This small molecule binds to this protein.
Small molecule (SMILES): Nc1nc2c(ncn2[C@H]2C[C@H](O)[C@@H](CO[P](=O)(O)O[P](=O)(O)OP(=O)(O)O)O2)c(=O)[nH]1

Sequence of chain 1.D:
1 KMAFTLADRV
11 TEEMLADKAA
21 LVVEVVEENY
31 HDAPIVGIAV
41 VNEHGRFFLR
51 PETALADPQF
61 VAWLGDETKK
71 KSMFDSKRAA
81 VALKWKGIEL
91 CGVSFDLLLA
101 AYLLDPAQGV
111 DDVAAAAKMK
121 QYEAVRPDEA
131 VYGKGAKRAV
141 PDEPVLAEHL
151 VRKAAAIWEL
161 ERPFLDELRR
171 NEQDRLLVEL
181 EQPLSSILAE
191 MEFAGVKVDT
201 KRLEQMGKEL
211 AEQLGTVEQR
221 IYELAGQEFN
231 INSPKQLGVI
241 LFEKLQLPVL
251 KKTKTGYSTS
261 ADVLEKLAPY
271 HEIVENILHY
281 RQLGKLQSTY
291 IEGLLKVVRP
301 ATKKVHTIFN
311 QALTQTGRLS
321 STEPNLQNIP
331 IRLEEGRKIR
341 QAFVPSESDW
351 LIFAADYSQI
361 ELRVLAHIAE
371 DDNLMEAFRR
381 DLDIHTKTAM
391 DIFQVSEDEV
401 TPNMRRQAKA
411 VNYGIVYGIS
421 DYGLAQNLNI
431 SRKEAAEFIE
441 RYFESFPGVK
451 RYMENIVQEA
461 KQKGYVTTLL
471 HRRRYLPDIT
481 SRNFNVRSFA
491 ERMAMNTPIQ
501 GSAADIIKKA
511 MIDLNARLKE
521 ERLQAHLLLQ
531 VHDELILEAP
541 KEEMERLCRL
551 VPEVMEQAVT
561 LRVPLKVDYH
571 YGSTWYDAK

Binding-site contacts:
Ligand atom O4' contacts residue C429 of chain 1.E at 2.9 Å.
Ligand atom C2 contacts residue TYR413 of chain 1.D at 3.7 Å (hydrophobic).
Ligand atom PG contacts residue ARG405 of chain 1.D at 3.4 Å.
Ligand atom O2A contacts residue CA1 of chain 1.N at 2.5 Å.
Ligand atom O1G contacts residue ARG405 of chain 1.D at 3.2 Å (salt-bridge).
Ligand atom C8 contacts residue C429 of chain 1.E at 3.5 Å.
Ligand atom O3B contacts residue GLN359 of chain 1.D at 3.5 Å.
Ligand atom O3G contacts residue ARG405 of chain 1.D at 2.7 Å (salt-bridge).
Ligand atom O5' contacts residue C429 of chain 1.E at 3.7 Å.
Ligand atom C5' contacts residue TYR413 of chain 1.D at 3.6 Å (hydrophobic).
Ligand atom O2A contacts residue C429 of chain 1.E at 3.0 Å (h-bond).
Ligand atom PA contacts residue CA1 of chain 1.N at 3.8 Å.
Ligand atom PB contacts residue HIS385 of chain 1.D at 3.4 Å.
Ligand atom O1B contacts residue HIS385 of chain 1.D at 2.6 Å (h-bond).
Ligand atom N2 contacts residue TYR417 of chain 1.D at 3.3 Å.
Ligand atom O3B contacts residue ARG405 of chain 1.D at 3.8 Å.
Ligand atom O1B contacts residue TYR413 of chain 1.D at 2.6 Å (h-bond).
Ligand atom O3A contacts residue LYS409 of chain 1.D at 3.1 Å (salt-bridge).
Ligand atom O3G contacts residue GLN359 of chain 1.D at 3.5 Å (h-bond).
Ligand atom O3B contacts residue HIS385 of chain 1.D at 3.0 Å.
Ligand atom C2' contacts residue GLU361 of chain 1.D at 3.5 Å.
Ligand atom O3' contacts residue GLU361 of chain 1.D at 2.5 Å (salt-bridge).
Ligand atom N9 contacts residue C429 of chain 1.E at 3.5 Å (h-bond).
Ligand atom O2G contacts residue ASP356 of chain 1.D at 3.8 Å.
Ligand atom C1' contacts residue ARG318 of chain 1.D at 3.7 Å.
Ligand atom O2G contacts residue CA1 of chain 1.N at 3.1 Å.
Ligand atom N7 contacts residue C429 of chain 1.E at 3.6 Å.
Ligand atom O2B contacts residue GLN359 of chain 1.D at 3.0 Å (h-bond).
Ligand atom C1' contacts residue C429 of chain 1.E at 3.4 Å.
Ligand atom O2B contacts residue CA1 of chain 1.N at 2.7 Å.
Ligand atom O1A contacts residue LYS409 of chain 1.D at 3.3 Å (salt-bridge).
Ligand atom O1G contacts residue LYS409 of chain 1.D at 2.9 Å (salt-bridge).
Ligand atom O3' contacts residue ARG318 of chain 1.D at 3.2 Å (salt-bridge).
Ligand atom PA contacts residue C429 of chain 1.E at 3.9 Å.
Ligand atom O2A contacts residue ASP533 of chain 1.D at 3.1 Å (salt-bridge).
Ligand atom O4' contacts residue ARG318 of chain 1.D at 3.8 Å.
Ligand atom C4' contacts residue C429 of chain 1.E at 3.5 Å.
Ligand atom C3' contacts residue GLU361 of chain 1.D at 3.3 Å.
Ligand atom N1 contacts residue TYR413 of chain 1.D at 3.6 Å.
Ligand atom O1B contacts residue GLN359 of chain 1.D at 3.5 Å.